The protein below binds the small molecule below.
Small molecule (SMILES): O=C(CO)[C@@H](O)[C@H](O)[C@H](O)COP(=O)(O)O

Sequence of chain 1.B:
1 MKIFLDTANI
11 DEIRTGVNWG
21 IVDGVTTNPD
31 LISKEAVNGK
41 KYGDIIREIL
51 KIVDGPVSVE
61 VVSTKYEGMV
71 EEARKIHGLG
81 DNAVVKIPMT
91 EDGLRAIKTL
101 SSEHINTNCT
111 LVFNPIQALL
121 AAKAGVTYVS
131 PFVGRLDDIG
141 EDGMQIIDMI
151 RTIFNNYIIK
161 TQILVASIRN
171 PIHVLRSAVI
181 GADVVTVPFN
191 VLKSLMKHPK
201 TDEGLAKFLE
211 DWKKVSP

Sequence of chain 1.C:
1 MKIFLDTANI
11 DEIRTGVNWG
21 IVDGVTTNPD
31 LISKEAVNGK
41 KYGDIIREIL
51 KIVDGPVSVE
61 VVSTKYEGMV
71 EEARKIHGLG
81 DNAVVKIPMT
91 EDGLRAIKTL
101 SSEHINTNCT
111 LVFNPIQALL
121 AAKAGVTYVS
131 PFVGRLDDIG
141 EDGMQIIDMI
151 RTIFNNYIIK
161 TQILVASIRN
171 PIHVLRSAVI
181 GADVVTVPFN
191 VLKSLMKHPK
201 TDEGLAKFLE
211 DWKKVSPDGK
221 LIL

Binding-site contacts:
Ligand atom C3 contacts residue ASP6 of chain 1.B at 3.4 Å.
Ligand atom C4 contacts residue LYS86 of chain 1.B at 3.5 Å.
Ligand atom C2 contacts residue THR27 of chain 1.B at 3.9 Å.
Ligand atom C6 contacts residue PHE132 of chain 1.B at 3.5 Å (hydrophobic).
Ligand atom P contacts residue ARG135 of chain 1.B at 3.7 Å.
Ligand atom O1 contacts residue LEU164 of chain 1.B at 3.9 Å.
Ligand atom O1 contacts residue THR26 of chain 1.B at 3.7 Å.
Ligand atom C3 contacts residue THR26 of chain 1.B at 3.8 Å.
Ligand atom O3P contacts residue ARG135 of chain 1.B at 2.8 Å (salt-bridge).
Ligand atom O3 contacts residue LEU31 of chain 1.B at 3.8 Å.
Ligand atom C4 contacts residue ASN28 of chain 1.B at 3.9 Å.
Ligand atom C5 contacts residue ASP6 of chain 1.B at 3.3 Å.
Ligand atom C4 contacts residue PHE132 of chain 1.B at 3.6 Å (hydrophobic).
Ligand atom C1 contacts residue SER130 of chain 1.B at 3.5 Å.
Ligand atom O3 contacts residue LYS86 of chain 1.B at 2.8 Å (salt-bridge).
Ligand atom O4 contacts residue LYS86 of chain 1.B at 3.5 Å (salt-bridge).
Ligand atom O6 contacts residue SER167 of chain 1.B at 3.5 Å.
Ligand atom P contacts residue SER167 of chain 1.B at 3.8 Å.
Ligand atom O5 contacts residue ASP6 of chain 1.B at 2.5 Å (salt-bridge).
Ligand atom O1 contacts residue LYS86 of chain 1.B at 3.3 Å (salt-bridge).
Ligand atom O3 contacts residue THR26 of chain 1.B at 3.6 Å.
Ligand atom O5 contacts residue ALA166 of chain 1.B at 3.5 Å.
Ligand atom O3 contacts residue THR27 of chain 1.B at 3.5 Å (h-bond).
Ligand atom C6 contacts residue SER167 of chain 1.B at 3.9 Å.
Ligand atom O1 contacts residue ALA166 of chain 1.B at 3.6 Å.
Ligand atom O2P contacts residue SER167 of chain 1.B at 2.7 Å (h-bond).
Ligand atom O4 contacts residue PHE132 of chain 1.B at 3.4 Å.
Ligand atom C2 contacts residue LYS86 of chain 1.B at 1.3 Å.
Ligand atom O1 contacts residue SER130 of chain 1.B at 3.0 Å (h-bond).
Ligand atom C1 contacts residue THR110 of chain 1.B at 3.7 Å.
Ligand atom C3 contacts residue LYS86 of chain 1.B at 2.6 Å.
Ligand atom O2P contacts residue ARG135 of chain 1.B at 2.8 Å (salt-bridge).
Ligand atom C2 contacts residue THR26 of chain 1.B at 3.9 Å.
Ligand atom O4 contacts residue ASN28 of chain 1.B at 3.0 Å (h-bond).
Ligand atom O1 contacts residue ASN108 of chain 1.B at 4.0 Å.
Ligand atom O5 contacts residue SER167 of chain 1.B at 3.0 Å (h-bond).
Ligand atom C5 contacts residue ASN28 of chain 1.B at 3.9 Å.
Ligand atom C1 contacts residue LYS86 of chain 1.B at 2.3 Å.
Ligand atom O3 contacts residue ASP6 of chain 1.B at 2.7 Å (salt-bridge).
Ligand atom O3 contacts residue ASN28 of chain 1.B at 3.4 Å (h-bond).